Sequence of chain 1.G:
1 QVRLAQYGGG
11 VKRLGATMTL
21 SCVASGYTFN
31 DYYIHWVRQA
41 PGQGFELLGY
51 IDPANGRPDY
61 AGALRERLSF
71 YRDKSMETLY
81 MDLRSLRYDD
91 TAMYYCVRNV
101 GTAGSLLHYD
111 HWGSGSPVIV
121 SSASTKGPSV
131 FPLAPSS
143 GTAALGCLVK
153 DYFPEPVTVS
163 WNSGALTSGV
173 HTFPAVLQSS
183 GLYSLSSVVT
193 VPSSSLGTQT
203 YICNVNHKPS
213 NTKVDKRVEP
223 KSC

Sequence of chain 1.E:
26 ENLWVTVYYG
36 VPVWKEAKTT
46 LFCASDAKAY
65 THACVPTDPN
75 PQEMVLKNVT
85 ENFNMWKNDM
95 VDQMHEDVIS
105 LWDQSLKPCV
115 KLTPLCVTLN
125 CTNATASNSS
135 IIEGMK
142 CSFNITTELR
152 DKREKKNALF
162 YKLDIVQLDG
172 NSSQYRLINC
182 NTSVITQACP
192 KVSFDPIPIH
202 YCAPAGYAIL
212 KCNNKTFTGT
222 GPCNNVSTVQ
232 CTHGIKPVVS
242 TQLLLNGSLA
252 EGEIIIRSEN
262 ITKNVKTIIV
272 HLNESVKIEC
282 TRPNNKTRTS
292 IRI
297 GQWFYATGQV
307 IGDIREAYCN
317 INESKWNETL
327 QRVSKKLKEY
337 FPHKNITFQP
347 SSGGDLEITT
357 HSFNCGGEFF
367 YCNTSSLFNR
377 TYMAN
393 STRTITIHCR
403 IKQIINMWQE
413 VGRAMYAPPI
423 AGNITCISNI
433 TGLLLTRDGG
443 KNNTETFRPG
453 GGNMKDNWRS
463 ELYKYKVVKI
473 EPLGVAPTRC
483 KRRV

The protein below binds the small molecule below.
Small molecule (SMILES): CC(=O)N[C@H]1[C@H](O[C@H]2[C@H](O)[C@@H](NC(C)=O)CO[C@@H]2CO)O[C@H](CO)[C@@H](O[C@@H]2O[C@H](CO)[C@@H](O)[C@H](O[C@H]3O[C@H](CO)[C@@H](O)[C@H](O)[C@@H]3O)[C@@H]2O)[C@@H]1O

Binding-site contacts:
Ligand atom O7 contacts residue MET76 of chain 1.G at 3.9 Å.
Ligand atom C8 contacts residue THR183 of chain 1.E at 4.0 Å.
Ligand atom C6 contacts residue ASP73 of chain 1.G at 3.5 Å.
Ligand atom C2 contacts residue THR183 of chain 1.E at 3.9 Å.
Ligand atom O2 contacts residue TYR80 of chain 1.G at 3.6 Å.
Ligand atom O4 contacts residue TYR71 of chain 1.G at 2.2 Å (h-bond).
Ligand atom C5 contacts residue ARG177 of chain 1.E at 3.9 Å.
Ligand atom C2 contacts residue ASN182 of chain 1.E at 2.5 Å.
Ligand atom O3 contacts residue ASP73 of chain 1.G at 3.1 Å (salt-bridge).
Ligand atom C1 contacts residue ASN182 of chain 1.E at 1.4 Å.
Ligand atom O6 contacts residue ASP73 of chain 1.G at 3.0 Å (salt-bridge).
Ligand atom C8 contacts residue SER75 of chain 1.G at 3.5 Å.
Ligand atom O5 contacts residue ARG177 of chain 1.E at 2.9 Å (salt-bridge).
Ligand atom O3 contacts residue THR19 of chain 1.G at 3.7 Å.
Ligand atom O3 contacts residue SER75 of chain 1.G at 3.8 Å.
Ligand atom C5 contacts residue ASN182 of chain 1.E at 3.6 Å.
Ligand atom O3 contacts residue MAN1 of chain 1.HA at 3.5 Å (h-bond).
Ligand atom N2 contacts residue THR183 of chain 1.E at 3.1 Å (h-bond).
Ligand atom O7 contacts residue MAN1 of chain 1.HA at 3.7 Å.
Ligand atom O5 contacts residue ASP73 of chain 1.G at 2.8 Å (salt-bridge).
Ligand atom C6 contacts residue MAN1 of chain 1.HA at 3.0 Å.
Ligand atom C1 contacts residue THR183 of chain 1.E at 3.5 Å.
Ligand atom C6 contacts residue ARG177 of chain 1.E at 3.9 Å.
Ligand atom C1 contacts residue TYR80 of chain 1.G at 3.8 Å (hydrophobic).
Ligand atom C1 contacts residue ASP73 of chain 1.G at 3.6 Å.
Ligand atom O5 contacts residue ASN182 of chain 1.E at 2.3 Å (h-bond).
Ligand atom C2 contacts residue THR19 of chain 1.G at 3.8 Å.
Ligand atom C3 contacts residue ASN182 of chain 1.E at 3.8 Å.
Ligand atom C5 contacts residue MAN1 of chain 1.HA at 3.2 Å.
Ligand atom O4 contacts residue ASP73 of chain 1.G at 3.6 Å.
Ligand atom N2 contacts residue ASN182 of chain 1.E at 2.9 Å (h-bond).
Ligand atom N2 contacts residue SER75 of chain 1.G at 3.9 Å.
Ligand atom C5 contacts residue TYR71 of chain 1.G at 3.8 Å (hydrophobic).
Ligand atom O6 contacts residue MAN1 of chain 1.HA at 2.8 Å (h-bond).
Ligand atom O6 contacts residue VAL167 of chain 1.E at 3.5 Å.
Ligand atom O6 contacts residue ARG177 of chain 1.E at 2.8 Å (salt-bridge).
Ligand atom C4 contacts residue TYR71 of chain 1.G at 3.5 Å (hydrophobic).
Ligand atom C5 contacts residue ASP73 of chain 1.G at 3.6 Å.
Ligand atom C7 contacts residue SER75 of chain 1.G at 3.6 Å.
Ligand atom C1 contacts residue ARG177 of chain 1.E at 3.6 Å.